Binding-site contacts:
Ligand atom C1 contacts residue THR248 of chain 2.A at 3.3 Å.
Ligand atom C5 contacts residue THR248 of chain 2.A at 3.3 Å.
Ligand atom N2 contacts residue ASN246 of chain 2.A at 2.9 Å (h-bond).
Ligand atom O5 contacts residue THR248 of chain 2.A at 3.1 Å (h-bond).
Ligand atom C8 contacts residue ASN246 of chain 2.A at 3.9 Å.
Ligand atom O7 contacts residue ASN246 of chain 2.A at 4.5 Å.
Ligand atom C1 contacts residue ASN246 of chain 2.A at 1.4 Å.
Ligand atom C5 contacts residue ASN246 of chain 2.A at 3.7 Å.
Ligand atom O5 contacts residue ASN246 of chain 2.A at 2.4 Å (h-bond).
Ligand atom C4 contacts residue ASN246 of chain 2.A at 4.2 Å.
Ligand atom C7 contacts residue ASN246 of chain 2.A at 3.6 Å.
Ligand atom O5 contacts residue ASN249 of chain 2.A at 4.0 Å.
Ligand atom O6 contacts residue THR248 of chain 2.A at 4.0 Å.
Ligand atom C3 contacts residue ASN246 of chain 2.A at 3.8 Å.
Ligand atom O6 contacts residue ASN249 of chain 2.A at 3.9 Å.
Ligand atom C2 contacts residue ASN246 of chain 2.A at 2.5 Å.
Ligand atom C6 contacts residue THR248 of chain 2.A at 3.9 Å.

This small molecule binds to this protein.
Small molecule (SMILES): CC(=O)N[C@@H]1[C@@H](O)[C@H](O)[C@@H](CO)O[C@H]1O

Sequence of chain 2.A:
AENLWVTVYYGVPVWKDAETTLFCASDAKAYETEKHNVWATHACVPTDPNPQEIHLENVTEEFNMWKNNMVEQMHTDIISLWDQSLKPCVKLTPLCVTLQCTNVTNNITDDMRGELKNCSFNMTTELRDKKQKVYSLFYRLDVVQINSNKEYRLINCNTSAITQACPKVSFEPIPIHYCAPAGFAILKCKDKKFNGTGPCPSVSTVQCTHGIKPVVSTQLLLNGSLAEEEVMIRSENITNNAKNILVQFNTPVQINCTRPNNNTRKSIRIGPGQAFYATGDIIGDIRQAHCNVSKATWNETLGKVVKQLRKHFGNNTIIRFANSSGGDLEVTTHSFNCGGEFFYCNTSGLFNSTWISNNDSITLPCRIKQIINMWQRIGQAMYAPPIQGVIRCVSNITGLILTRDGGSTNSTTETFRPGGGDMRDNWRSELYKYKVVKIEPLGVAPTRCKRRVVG